Sequence of chain 1.H:
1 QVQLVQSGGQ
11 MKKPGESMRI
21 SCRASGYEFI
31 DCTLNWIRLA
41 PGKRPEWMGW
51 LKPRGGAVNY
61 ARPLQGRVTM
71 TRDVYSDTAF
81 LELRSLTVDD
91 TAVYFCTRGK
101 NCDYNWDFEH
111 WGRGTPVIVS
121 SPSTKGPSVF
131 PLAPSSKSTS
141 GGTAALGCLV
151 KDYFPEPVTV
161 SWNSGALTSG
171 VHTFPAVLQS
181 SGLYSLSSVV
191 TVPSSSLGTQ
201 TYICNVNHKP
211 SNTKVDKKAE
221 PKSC

A protein and the small-molecule ligand that binds it are described below.
Small molecule (SMILES): OC[C@H]1O[C@@H](O)[C@H](O)[C@@H](O)[C@@H]1O

Binding-site contacts:
Ligand atom O3 contacts residue PRO63 of chain 1.H at 4.0 Å.